A small-molecule ligand and the protein it binds are described below.
Small molecule (SMILES): CC(=O)SCC[N+](C)(C)C

Binding-site contacts:
Ligand atom C9 contacts residue ACE1 of chain 1.H at 4.0 Å.
Ligand atom C8 contacts residue GLU199 of chain 1.A at 3.1 Å.
Ligand atom C10 contacts residue ACE1 of chain 1.H at 4.1 Å.
Ligand atom S24 contacts residue PHE330 of chain 1.A at 3.7 Å.
Ligand atom C8 contacts residue TYR130 of chain 1.A at 3.4 Å (hydrophobic).
Ligand atom N1 contacts residue GLU199 of chain 1.A at 3.3 Å (salt-bridge).
Ligand atom O7 contacts residue HIS440 of chain 1.A at 3.4 Å (h-bond).
Ligand atom C8 contacts residue ILE444 of chain 1.A at 3.8 Å (hydrophobic).
Ligand atom O7 contacts residue ILE439 of chain 1.A at 3.9 Å.
Ligand atom N1 contacts residue TYR130 of chain 1.A at 4.5 Å.
Ligand atom O7 contacts residue PHE330 of chain 1.A at 3.9 Å.
Ligand atom N1 contacts residue GLY118 of chain 1.A at 4.2 Å.
Ligand atom C6 contacts residue PHE330 of chain 1.A at 3.0 Å (hydrophobic).
Ligand atom C9 contacts residue TYR130 of chain 1.A at 4.4 Å (hydrophobic).
Ligand atom C9 contacts residue GLY118 of chain 1.A at 2.8 Å.
Ligand atom C3 contacts residue HIS440 of chain 1.A at 4.2 Å.
Ligand atom C5 contacts residue PHE330 of chain 1.A at 3.2 Å (hydrophobic).
Ligand atom C10 contacts residue ACT1 of chain 1.T at 2.9 Å.
Ligand atom S24 contacts residue TRP84 of chain 1.A at 3.9 Å.
Ligand atom C5 contacts residue TRP84 of chain 1.A at 4.1 Å (hydrophobic).
Ligand atom C9 contacts residue GLU199 of chain 1.A at 3.7 Å.
Ligand atom C10 contacts residue SER200 of chain 1.A at 4.0 Å.
Ligand atom O7 contacts residue TYR442 of chain 1.A at 3.1 Å.
Ligand atom O7 contacts residue TRP84 of chain 1.A at 3.3 Å (h-bond).
Ligand atom C9 contacts residue GLY117 of chain 1.A at 3.1 Å.
Ligand atom C8 contacts residue TRP84 of chain 1.A at 3.2 Å (hydrophobic).
Ligand atom C6 contacts residue ILE439 of chain 1.A at 3.9 Å (hydrophobic).
Ligand atom C6 contacts residue HIS440 of chain 1.A at 3.2 Å.
Ligand atom C3 contacts residue TRP84 of chain 1.A at 3.6 Å (hydrophobic).
Ligand atom N1 contacts residue TRP84 of chain 1.A at 4.3 Å.
Ligand atom C10 contacts residue GLU199 of chain 1.A at 2.8 Å.
Ligand atom C10 contacts residue HIS440 of chain 1.A at 3.2 Å.
Ligand atom C5 contacts residue TYR442 of chain 1.A at 4.4 Å (hydrophobic).
Ligand atom C2 contacts residue TRP84 of chain 1.A at 3.8 Å (hydrophobic).
Ligand atom N1 contacts residue ACT1 of chain 1.T at 3.6 Å (h-bond).
Ligand atom C5 contacts residue ILE439 of chain 1.A at 4.4 Å (hydrophobic).
Ligand atom C5 contacts residue HIS440 of chain 1.A at 3.4 Å.
Ligand atom C9 contacts residue ACT1 of chain 1.T at 3.4 Å.
Ligand atom C2 contacts residue ACT1 of chain 1.T at 4.0 Å.

Sequence of chain 1.A:
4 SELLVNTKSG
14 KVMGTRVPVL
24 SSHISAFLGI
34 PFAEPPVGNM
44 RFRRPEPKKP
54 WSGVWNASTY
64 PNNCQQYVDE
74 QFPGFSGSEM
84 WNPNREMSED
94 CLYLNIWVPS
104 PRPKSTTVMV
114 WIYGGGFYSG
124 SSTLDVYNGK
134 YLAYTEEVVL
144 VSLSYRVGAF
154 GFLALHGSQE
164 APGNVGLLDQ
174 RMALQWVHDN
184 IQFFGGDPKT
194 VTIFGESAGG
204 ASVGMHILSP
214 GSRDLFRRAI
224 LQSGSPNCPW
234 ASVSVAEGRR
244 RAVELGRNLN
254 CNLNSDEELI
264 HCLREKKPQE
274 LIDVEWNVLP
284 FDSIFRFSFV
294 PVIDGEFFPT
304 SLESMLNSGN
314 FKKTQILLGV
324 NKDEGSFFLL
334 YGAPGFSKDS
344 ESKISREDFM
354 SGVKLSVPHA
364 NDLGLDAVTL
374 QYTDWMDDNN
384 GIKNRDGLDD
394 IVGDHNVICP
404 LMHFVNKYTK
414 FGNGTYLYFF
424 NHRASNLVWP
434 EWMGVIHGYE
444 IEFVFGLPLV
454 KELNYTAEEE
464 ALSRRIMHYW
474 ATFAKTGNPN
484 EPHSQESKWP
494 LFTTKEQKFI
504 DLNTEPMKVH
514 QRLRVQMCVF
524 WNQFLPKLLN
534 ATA